Sequence of chain 3.D:
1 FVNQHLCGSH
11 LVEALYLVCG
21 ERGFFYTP

Sequence of chain 2.B:
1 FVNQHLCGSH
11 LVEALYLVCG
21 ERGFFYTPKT

Sequence of chain 3.B:
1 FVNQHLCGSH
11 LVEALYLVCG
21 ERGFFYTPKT

Binding-site contacts:
Ligand atom C3 contacts residue GLU13 of chain 2.D at 3.9 Å.
Ligand atom C2 contacts residue GLU13 of chain 3.B at 3.8 Å.
Ligand atom O1' contacts residue GLU13 of chain 3.B at 3.8 Å.
Ligand atom C4 contacts residue GLU13 of chain 3.B at 3.6 Å.
Ligand atom C2 contacts residue GLU13 of chain 2.D at 3.4 Å.
Ligand atom C1' contacts residue LEU17 of chain 2.D at 4.3 Å (hydrophobic).
Ligand atom C5 contacts residue HIS10 of chain 2.D at 4.1 Å.
Ligand atom C4 contacts residue GLU13 of chain 2.D at 3.9 Å.
Ligand atom C1' contacts residue GLU13 of chain 2.D at 3.3 Å.
Ligand atom C5 contacts residue ALA14 of chain 2.D at 3.9 Å (hydrophobic).
Ligand atom C1' contacts residue HIS10 of chain 3.B at 4.1 Å.
Ligand atom C2 contacts residue GLU13 of chain 3.D at 4.1 Å.
Ligand atom N1' contacts residue LEU17 of chain 2.D at 3.6 Å.
Ligand atom O1' contacts residue GLU13 of chain 2.D at 3.6 Å.
Ligand atom O4 contacts residue GLU13 of chain 3.B at 3.9 Å.
Ligand atom C5 contacts residue GLU13 of chain 3.B at 4.1 Å.
Ligand atom N1' contacts residue HIS10 of chain 3.B at 4.4 Å.
Ligand atom C4 contacts residue HIS10 of chain 2.D at 4.0 Å.
Ligand atom C6 contacts residue ALA14 of chain 2.D at 4.1 Å (hydrophobic).
Ligand atom C1 contacts residue GLU13 of chain 2.D at 3.5 Å.
Ligand atom C6 contacts residue GLU13 of chain 3.B at 3.8 Å.
Ligand atom C3 contacts residue SER9 of chain 3.D at 3.8 Å.
Ligand atom N1' contacts residue SER9 of chain 2.B at 3.6 Å.
Ligand atom C1' contacts residue SER9 of chain 2.B at 4.1 Å.
Ligand atom O4 contacts residue SER9 of chain 3.D at 3.2 Å (h-bond).
Ligand atom O1' contacts residue SER9 of chain 2.B at 3.9 Å.
Ligand atom C3 contacts residue HIS10 of chain 2.D at 4.1 Å.
Ligand atom C3 contacts residue GLU13 of chain 3.D at 4.3 Å.
Ligand atom C1 contacts residue GLU13 of chain 3.B at 3.5 Å.
Ligand atom O1' contacts residue HIS10 of chain 3.B at 3.0 Å (h-bond).
Ligand atom O4 contacts residue HIS10 of chain 2.D at 2.9 Å (h-bond).
Ligand atom C3 contacts residue GLU13 of chain 3.B at 3.6 Å.
Ligand atom C5 contacts residue GLU13 of chain 2.D at 3.6 Å.
Ligand atom N1' contacts residue GLU13 of chain 2.D at 3.7 Å.
Ligand atom C1' contacts residue GLU13 of chain 3.B at 3.8 Å.
Ligand atom C6 contacts residue LEU17 of chain 2.D at 3.8 Å (hydrophobic).
Ligand atom C6 contacts residue GLU13 of chain 2.D at 3.4 Å.
Ligand atom C4 contacts residue SER9 of chain 3.D at 3.8 Å.

Sequence of chain 2.D:
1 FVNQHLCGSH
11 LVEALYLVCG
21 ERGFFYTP

The small molecule below binds the protein below.
Small molecule (SMILES): NC(=O)c1ccc(O)cc1